A protein and the small-molecule ligand that binds it are described below.
Small molecule (SMILES): CC(C)(Oc1ccc(Cl)cc1)C(=O)N1CCC(CNC(=O)CCl)CC1

Sequence of chain 1.B:
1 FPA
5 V

Binding-site contacts:
Ligand atom N2 contacts residue ILE173 of chain 1.A at 3.8 Å.
Ligand atom C16 contacts residue ILE173 of chain 1.A at 3.7 Å (hydrophobic).
Ligand atom C4 contacts residue ILE224 of chain 1.A at 3.9 Å (hydrophobic).
Ligand atom CL2 contacts residue ILE173 of chain 1.A at 4.1 Å.
Ligand atom C13 contacts residue ASN47 of chain 1.A at 4.1 Å.
Ligand atom CL2 contacts residue GLU120 of chain 1.A at 3.8 Å.
Ligand atom C15 contacts residue ASN47 of chain 1.A at 3.9 Å.
Ligand atom C14 contacts residue ILE173 of chain 1.A at 4.2 Å (hydrophobic).
Ligand atom C5 contacts residue VAL5 of chain 1.B at 3.9 Å (hydrophobic).
Ligand atom O3 contacts residue ASN47 of chain 1.A at 3.0 Å (h-bond).
Ligand atom N2 contacts residue ASN47 of chain 1.A at 4.0 Å.
Ligand atom C6 contacts residue ILE173 of chain 1.A at 3.7 Å (hydrophobic).
Ligand atom C16 contacts residue CSO43 of chain 1.A at 3.8 Å.
Ligand atom C5 contacts residue ILE224 of chain 1.A at 3.5 Å (hydrophobic).
Ligand atom C1 contacts residue ASP220 of chain 1.A at 4.2 Å.
Ligand atom C14 contacts residue ASN47 of chain 1.A at 3.3 Å.
Ligand atom C1 contacts residue ILE224 of chain 1.A at 4.1 Å (hydrophobic).
Ligand atom O3 contacts residue ILE173 of chain 1.A at 3.4 Å.
Ligand atom C6 contacts residue VAL5 of chain 1.B at 3.7 Å (hydrophobic).
Ligand atom N2 contacts residue CSO43 of chain 1.A at 4.0 Å.
Ligand atom C18 contacts residue PRO172 of chain 1.A at 4.1 Å (hydrophobic).
Ligand atom C16 contacts residue GLU120 of chain 1.A at 3.7 Å.
Ligand atom C15 contacts residue CSO43 of chain 1.A at 3.6 Å.
Ligand atom O1 contacts residue ILE224 of chain 1.A at 3.4 Å.
Ligand atom C1 contacts residue LEU223 of chain 1.A at 4.1 Å (hydrophobic).
Ligand atom C8 contacts residue VAL5 of chain 1.B at 3.8 Å (hydrophobic).
Ligand atom CL1 contacts residue LYS127 of chain 1.A at 3.5 Å.
Ligand atom C17 contacts residue PRO172 of chain 1.A at 3.9 Å (hydrophobic).
Ligand atom C5 contacts residue PRO172 of chain 1.A at 3.3 Å (hydrophobic).
Ligand atom C14 contacts residue CSO43 of chain 1.A at 4.0 Å.
Ligand atom C15 contacts residue ILE173 of chain 1.A at 3.5 Å (hydrophobic).
Ligand atom CL1 contacts residue VAL5 of chain 1.B at 4.1 Å.
Ligand atom O3 contacts residue PHE124 of chain 1.A at 3.9 Å.
Ligand atom C6 contacts residue PRO172 of chain 1.A at 3.5 Å (hydrophobic).
Ligand atom C7 contacts residue VAL5 of chain 1.B at 4.0 Å (hydrophobic).
Ligand atom CL2 contacts residue ASN171 of chain 1.A at 4.0 Å.
Ligand atom O3 contacts residue CSO43 of chain 1.A at 3.5 Å (h-bond).
Ligand atom C12 contacts residue ASN47 of chain 1.A at 3.7 Å.
Ligand atom CL1 contacts residue ILE173 of chain 1.A at 4.0 Å.
Ligand atom C7 contacts residue ILE173 of chain 1.A at 3.9 Å (hydrophobic).

Sequence of chain 1.A:
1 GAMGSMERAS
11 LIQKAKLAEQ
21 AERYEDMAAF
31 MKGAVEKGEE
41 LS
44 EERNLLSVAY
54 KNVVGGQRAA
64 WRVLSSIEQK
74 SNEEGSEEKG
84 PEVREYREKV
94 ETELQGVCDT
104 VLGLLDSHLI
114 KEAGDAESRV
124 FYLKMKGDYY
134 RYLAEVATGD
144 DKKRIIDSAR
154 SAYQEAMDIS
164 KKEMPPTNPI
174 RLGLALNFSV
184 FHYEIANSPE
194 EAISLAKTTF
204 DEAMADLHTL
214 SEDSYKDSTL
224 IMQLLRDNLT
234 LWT